A small-molecule ligand and the protein it binds are described below.
Small molecule (SMILES): CC(=O)N[C@@H]1[C@@H](O)[C@H](O)[C@@H](CO)O[C@H]1O

Sequence of chain 1.B:
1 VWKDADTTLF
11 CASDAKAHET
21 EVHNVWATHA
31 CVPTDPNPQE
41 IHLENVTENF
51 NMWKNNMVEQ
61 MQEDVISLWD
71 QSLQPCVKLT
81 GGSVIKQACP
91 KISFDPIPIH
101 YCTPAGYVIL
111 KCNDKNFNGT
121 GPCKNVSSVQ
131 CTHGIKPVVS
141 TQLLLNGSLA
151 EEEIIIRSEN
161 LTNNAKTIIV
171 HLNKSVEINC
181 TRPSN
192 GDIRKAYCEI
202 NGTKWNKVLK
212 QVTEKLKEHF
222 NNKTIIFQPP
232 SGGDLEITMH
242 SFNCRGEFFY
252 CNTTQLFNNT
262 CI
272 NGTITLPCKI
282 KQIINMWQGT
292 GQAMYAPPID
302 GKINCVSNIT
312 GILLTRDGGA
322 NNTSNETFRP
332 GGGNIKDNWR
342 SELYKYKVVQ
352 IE

Binding-site contacts:
Ligand atom C5 contacts residue ASN163 of chain 1.B at 4.4 Å.
Ligand atom C2 contacts residue THR162 of chain 1.B at 4.2 Å.
Ligand atom C4 contacts residue THR162 of chain 1.B at 4.3 Å.
Ligand atom O7 contacts residue ASN160 of chain 1.B at 3.6 Å (h-bond).
Ligand atom C3 contacts residue THR162 of chain 1.B at 4.5 Å.
Ligand atom O5 contacts residue ASN160 of chain 1.B at 2.4 Å (h-bond).
Ligand atom O5 contacts residue THR162 of chain 1.B at 2.8 Å (h-bond).
Ligand atom O6 contacts residue ASN163 of chain 1.B at 4.4 Å.
Ligand atom N2 contacts residue ASN160 of chain 1.B at 2.8 Å (h-bond).
Ligand atom C6 contacts residue ASN163 of chain 1.B at 4.2 Å.
Ligand atom C1 contacts residue ASN163 of chain 1.B at 4.3 Å.
Ligand atom C5 contacts residue THR162 of chain 1.B at 3.1 Å.
Ligand atom C4 contacts residue ASN160 of chain 1.B at 4.2 Å.
Ligand atom C2 contacts residue ASN160 of chain 1.B at 2.3 Å.
Ligand atom C1 contacts residue THR162 of chain 1.B at 2.9 Å.
Ligand atom C5 contacts residue ASN160 of chain 1.B at 3.6 Å.
Ligand atom O5 contacts residue ASN163 of chain 1.B at 3.6 Å.
Ligand atom C1 contacts residue ASN160 of chain 1.B at 1.4 Å.
Ligand atom O6 contacts residue THR162 of chain 1.B at 4.1 Å.
Ligand atom C6 contacts residue THR162 of chain 1.B at 3.4 Å.
Ligand atom C3 contacts residue ASN160 of chain 1.B at 3.7 Å.
Ligand atom C7 contacts residue ASN160 of chain 1.B at 3.4 Å.